Binding-site contacts:
Ligand atom C1 contacts residue ASN657 of chain 1.A at 1.4 Å.
Ligand atom C2 contacts residue ASN657 of chain 1.A at 2.5 Å.
Ligand atom C4 contacts residue ASN657 of chain 1.A at 4.2 Å.
Ligand atom C5 contacts residue ASN657 of chain 1.A at 3.7 Å.
Ligand atom N2 contacts residue ASN657 of chain 1.A at 2.9 Å (h-bond).
Ligand atom C8 contacts residue HIS655 of chain 1.A at 4.4 Å.
Ligand atom C7 contacts residue ASN657 of chain 1.A at 3.7 Å.
Ligand atom O7 contacts residue ASN657 of chain 1.A at 4.2 Å.
Ligand atom C3 contacts residue ASN657 of chain 1.A at 3.8 Å.
Ligand atom O5 contacts residue ASN657 of chain 1.A at 2.4 Å (h-bond).

Sequence of chain 1.A:
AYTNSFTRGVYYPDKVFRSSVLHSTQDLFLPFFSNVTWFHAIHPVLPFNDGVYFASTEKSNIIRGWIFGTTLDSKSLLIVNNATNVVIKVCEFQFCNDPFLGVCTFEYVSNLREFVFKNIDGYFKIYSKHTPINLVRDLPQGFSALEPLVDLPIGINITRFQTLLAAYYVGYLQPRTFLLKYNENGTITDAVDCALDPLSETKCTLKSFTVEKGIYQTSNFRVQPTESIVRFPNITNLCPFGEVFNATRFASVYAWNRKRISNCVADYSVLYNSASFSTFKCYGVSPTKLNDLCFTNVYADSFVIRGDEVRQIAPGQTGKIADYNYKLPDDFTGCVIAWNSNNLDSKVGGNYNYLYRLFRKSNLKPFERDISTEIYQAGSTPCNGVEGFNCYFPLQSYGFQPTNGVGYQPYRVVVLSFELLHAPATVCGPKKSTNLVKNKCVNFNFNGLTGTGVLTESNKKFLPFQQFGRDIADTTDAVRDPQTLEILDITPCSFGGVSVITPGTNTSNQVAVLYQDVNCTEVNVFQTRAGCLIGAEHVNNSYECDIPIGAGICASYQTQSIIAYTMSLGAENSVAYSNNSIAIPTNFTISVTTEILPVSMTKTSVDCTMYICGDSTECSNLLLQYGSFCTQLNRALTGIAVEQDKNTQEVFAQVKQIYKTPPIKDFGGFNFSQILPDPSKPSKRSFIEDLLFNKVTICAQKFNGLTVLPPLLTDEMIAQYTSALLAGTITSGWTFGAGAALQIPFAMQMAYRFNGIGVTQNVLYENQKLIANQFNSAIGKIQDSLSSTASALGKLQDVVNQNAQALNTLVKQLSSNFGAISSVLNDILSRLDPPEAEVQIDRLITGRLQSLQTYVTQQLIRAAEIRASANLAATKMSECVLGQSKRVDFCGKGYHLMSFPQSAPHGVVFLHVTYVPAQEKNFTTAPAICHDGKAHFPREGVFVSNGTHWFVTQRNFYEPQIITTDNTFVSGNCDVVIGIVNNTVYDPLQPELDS

This protein binds this small molecule.
Small molecule (SMILES): CC(=O)N[C@@H]1[C@@H](O)[C@H](O)[C@@H](CO)O[C@H]1O